Sequence of chain 1.A:
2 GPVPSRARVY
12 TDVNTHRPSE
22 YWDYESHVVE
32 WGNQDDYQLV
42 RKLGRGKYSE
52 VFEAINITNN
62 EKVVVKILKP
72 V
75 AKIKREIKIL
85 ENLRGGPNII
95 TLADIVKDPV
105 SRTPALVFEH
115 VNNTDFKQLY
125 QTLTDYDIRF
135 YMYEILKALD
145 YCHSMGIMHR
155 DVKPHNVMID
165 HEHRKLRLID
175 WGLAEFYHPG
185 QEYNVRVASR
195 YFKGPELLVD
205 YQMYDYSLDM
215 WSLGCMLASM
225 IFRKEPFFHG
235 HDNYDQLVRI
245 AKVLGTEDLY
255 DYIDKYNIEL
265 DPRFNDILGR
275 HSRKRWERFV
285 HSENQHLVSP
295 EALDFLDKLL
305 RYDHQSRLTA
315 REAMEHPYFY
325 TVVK

The small molecule below binds the protein below.
Small molecule (SMILES): NCc1ccc(OC(F)(F)F)c(Cl)c1

Binding-site contacts:
Ligand atom C contacts residue VAL161 of chain 1.A at 3.1 Å (hydrophobic).
Ligand atom C5 contacts residue TYR135 of chain 1.A at 3.9 Å (hydrophobic).
Ligand atom CL contacts residue PRO158 of chain 1.A at 4.0 Å.
Ligand atom C contacts residue PRO158 of chain 1.A at 3.6 Å (hydrophobic).
Ligand atom CL contacts residue VAL161 of chain 1.A at 3.9 Å.
Ligand atom N contacts residue PRO158 of chain 1.A at 2.4 Å (h-bond).
Ligand atom C7 contacts residue VAL161 of chain 1.A at 3.6 Å (hydrophobic).
Ligand atom F2 contacts residue MET224 of chain 1.A at 4.1 Å.
Ligand atom C4 contacts residue ILE163 of chain 1.A at 3.7 Å (hydrophobic).
Ligand atom C1 contacts residue ILE163 of chain 1.A at 3.6 Å (hydrophobic).
Ligand atom C3 contacts residue LEU123 of chain 1.A at 3.9 Å (hydrophobic).
Ligand atom N contacts residue HIS159 of chain 1.A at 4.2 Å.
Ligand atom C1 contacts residue VAL161 of chain 1.A at 3.7 Å (hydrophobic).
Ligand atom C6 contacts residue MET220 of chain 1.A at 4.2 Å (hydrophobic).
Ligand atom F2 contacts residue ILE139 of chain 1.A at 3.6 Å.
Ligand atom C6 contacts residue ILE163 of chain 1.A at 3.7 Å (hydrophobic).
Ligand atom C contacts residue ASN117 of chain 1.A at 3.9 Å.
Ligand atom F1 contacts residue TYR135 of chain 1.A at 3.9 Å.
Ligand atom F contacts residue TYR135 of chain 1.A at 3.4 Å.
Ligand atom CL contacts residue ILE139 of chain 1.A at 4.0 Å.
Ligand atom N contacts residue VAL161 of chain 1.A at 2.7 Å (h-bond).
Ligand atom C5 contacts residue ILE163 of chain 1.A at 4.1 Å (hydrophobic).
Ligand atom CL contacts residue MET224 of chain 1.A at 4.1 Å.
Ligand atom F1 contacts residue LEU127 of chain 1.A at 3.6 Å.
Ligand atom F1 contacts residue MET224 of chain 1.A at 2.6 Å.
Ligand atom F contacts residue ILE163 of chain 1.A at 3.5 Å.
Ligand atom C2 contacts residue LEU123 of chain 1.A at 3.6 Å (hydrophobic).
Ligand atom C5 contacts residue LEU127 of chain 1.A at 3.8 Å (hydrophobic).
Ligand atom C7 contacts residue PRO158 of chain 1.A at 3.4 Å (hydrophobic).
Ligand atom O contacts residue MET224 of chain 1.A at 3.1 Å (h-bond).
Ligand atom C2 contacts residue ILE163 of chain 1.A at 3.6 Å (hydrophobic).
Ligand atom F contacts residue LEU127 of chain 1.A at 3.1 Å.
Ligand atom C5 contacts residue MET224 of chain 1.A at 3.4 Å (hydrophobic).
Ligand atom F2 contacts residue TYR135 of chain 1.A at 3.5 Å.
Ligand atom F2 contacts residue ILE163 of chain 1.A at 3.8 Å.
Ligand atom C3 contacts residue ILE163 of chain 1.A at 3.6 Å (hydrophobic).
Ligand atom O contacts residue LEU127 of chain 1.A at 4.1 Å.
Ligand atom C1 contacts residue PRO158 of chain 1.A at 3.9 Å (hydrophobic).
Ligand atom C7 contacts residue ILE163 of chain 1.A at 3.7 Å (hydrophobic).
Ligand atom CL contacts residue MET220 of chain 1.A at 2.6 Å.